Binding-site contacts:
Ligand atom C contacts residue TYR609 of chain 1.A at 3.8 Å (hydrophobic).
Ligand atom O contacts residue TYR609 of chain 1.A at 4.2 Å.
Ligand atom O contacts residue VAL360 of chain 1.A at 4.0 Å.
Ligand atom O contacts residue GLY361 of chain 1.A at 2.2 Å (h-bond).
Ligand atom O contacts residue GLY339 of chain 1.A at 2.6 Å (h-bond).
Ligand atom C contacts residue GLY361 of chain 1.A at 3.3 Å.
Ligand atom CB contacts residue VAL360 of chain 1.A at 4.2 Å (hydrophobic).
Ligand atom CA contacts residue GLY361 of chain 1.A at 3.9 Å.
Ligand atom C contacts residue GLY339 of chain 1.A at 3.4 Å.
Ligand atom CB contacts residue GLY361 of chain 1.A at 3.6 Å.
Ligand atom CB contacts residue GLN363 of chain 1.A at 4.4 Å.
Ligand atom CA contacts residue GLU341 of chain 1.A at 3.8 Å.
Ligand atom CB contacts residue GLU341 of chain 1.A at 4.0 Å.
Ligand atom CB contacts residue HIS336 of chain 1.A at 4.1 Å.
Ligand atom CA contacts residue LEU359 of chain 1.A at 3.9 Å (hydrophobic).
Ligand atom CA contacts residue GLY339 of chain 1.A at 4.5 Å.
Ligand atom N contacts residue GLY361 of chain 1.A at 4.0 Å.
Ligand atom O contacts residue LEU359 of chain 1.A at 3.0 Å (h-bond).
Ligand atom C contacts residue VAL360 of chain 1.A at 4.4 Å (hydrophobic).
Ligand atom CB contacts residue LEU359 of chain 1.A at 4.5 Å (hydrophobic).
Ligand atom C contacts residue GLU341 of chain 1.A at 2.6 Å.
Ligand atom O contacts residue GLY335 of chain 1.A at 4.5 Å.
Ligand atom O contacts residue GLY362 of chain 1.A at 3.6 Å (h-bond).
Ligand atom CB contacts residue GLY335 of chain 1.A at 3.7 Å.
Ligand atom CA contacts residue GLN363 of chain 1.A at 4.4 Å.
Ligand atom C contacts residue LEU359 of chain 1.A at 3.7 Å (hydrophobic).
Ligand atom N contacts residue TYR609 of chain 1.A at 4.1 Å.
Ligand atom O contacts residue GLU341 of chain 1.A at 2.7 Å (salt-bridge).

This small molecule binds to this protein.
Small molecule (SMILES): C[C@H](N)C(=O)N[C@@H](C)C(=O)N[C@@H](C)C=O

Sequence of chain 1.A:
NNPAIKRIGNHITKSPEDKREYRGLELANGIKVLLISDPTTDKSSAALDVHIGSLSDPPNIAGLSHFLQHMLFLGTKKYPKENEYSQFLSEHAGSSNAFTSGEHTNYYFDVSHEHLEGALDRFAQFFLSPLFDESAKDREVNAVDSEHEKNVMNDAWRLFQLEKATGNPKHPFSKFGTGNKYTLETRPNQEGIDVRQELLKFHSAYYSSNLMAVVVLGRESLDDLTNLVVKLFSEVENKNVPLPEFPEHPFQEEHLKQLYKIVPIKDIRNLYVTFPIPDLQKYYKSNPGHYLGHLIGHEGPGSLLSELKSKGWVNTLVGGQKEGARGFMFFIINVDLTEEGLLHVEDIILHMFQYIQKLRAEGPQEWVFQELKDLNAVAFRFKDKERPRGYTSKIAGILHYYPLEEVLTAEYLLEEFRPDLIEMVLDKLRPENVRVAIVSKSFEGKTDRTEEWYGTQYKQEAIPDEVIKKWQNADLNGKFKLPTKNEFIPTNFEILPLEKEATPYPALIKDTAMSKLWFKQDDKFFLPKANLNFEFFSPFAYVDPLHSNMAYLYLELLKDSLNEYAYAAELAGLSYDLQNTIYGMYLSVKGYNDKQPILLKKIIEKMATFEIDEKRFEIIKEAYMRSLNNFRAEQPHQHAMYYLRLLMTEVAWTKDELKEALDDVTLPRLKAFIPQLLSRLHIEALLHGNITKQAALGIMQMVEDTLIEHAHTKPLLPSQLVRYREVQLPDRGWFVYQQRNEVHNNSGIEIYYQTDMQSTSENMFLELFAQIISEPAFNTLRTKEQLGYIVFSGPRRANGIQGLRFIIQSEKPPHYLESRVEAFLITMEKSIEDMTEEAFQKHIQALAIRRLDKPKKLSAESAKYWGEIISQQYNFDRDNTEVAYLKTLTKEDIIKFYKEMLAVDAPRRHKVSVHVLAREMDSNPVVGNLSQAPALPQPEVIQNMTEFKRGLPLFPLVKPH